Binding-site contacts:
Ligand atom C1 contacts residue CYS576 of chain 1.D at 3.7 Å (hydrophobic).
Ligand atom FE contacts residue CYS79 of chain 1.D at 2.1 Å.
Ligand atom N1 contacts residue PRO531 of chain 1.D at 3.5 Å.
Ligand atom C1 contacts residue NI1 of chain 1.Z at 3.6 Å.
Ligand atom O3 contacts residue LEU512 of chain 1.D at 3.5 Å.
Ligand atom C2 contacts residue CYS79 of chain 1.D at 3.0 Å (hydrophobic).
Ligand atom C3 contacts residue ALA507 of chain 1.D at 3.7 Å (hydrophobic).
Ligand atom C3 contacts residue CYS79 of chain 1.D at 3.1 Å (hydrophobic).
Ligand atom N1 contacts residue CYS579 of chain 1.D at 3.5 Å.
Ligand atom C1 contacts residue ARG509 of chain 1.D at 3.5 Å.
Ligand atom FE contacts residue CYS576 of chain 1.D at 3.8 Å.
Ligand atom C1 contacts residue VAL530 of chain 1.D at 3.7 Å (hydrophobic).
Ligand atom C2 contacts residue NI1 of chain 1.Z at 3.8 Å.
Ligand atom C1 contacts residue CYS79 of chain 1.D at 4.0 Å (hydrophobic).
Ligand atom C2 contacts residue ARG509 of chain 1.D at 3.4 Å.
Ligand atom C3 contacts residue PRO531 of chain 1.D at 4.1 Å (hydrophobic).
Ligand atom N1 contacts residue ARG509 of chain 1.D at 3.6 Å.
Ligand atom N1 contacts residue CYS576 of chain 1.D at 3.7 Å.
Ligand atom C1 contacts residue CYS579 of chain 1.D at 3.0 Å (hydrophobic).
Ligand atom C2 contacts residue ALA507 of chain 1.D at 3.6 Å (hydrophobic).
Ligand atom FE contacts residue CYS579 of chain 1.D at 2.3 Å.
Ligand atom O3 contacts residue HIS83 of chain 1.D at 3.4 Å (h-bond).
Ligand atom C3 contacts residue CYS579 of chain 1.D at 2.6 Å (hydrophobic).
Ligand atom C3 contacts residue VAL530 of chain 1.D at 3.5 Å (hydrophobic).
Ligand atom O3 contacts residue PRO531 of chain 1.D at 3.6 Å.
Ligand atom N2 contacts residue PRO508 of chain 1.D at 3.2 Å (h-bond).
Ligand atom N2 contacts residue ALA507 of chain 1.D at 3.3 Å.
Ligand atom O3 contacts residue VAL530 of chain 1.D at 3.2 Å.
Ligand atom N1 contacts residue THR532 of chain 1.D at 3.0 Å (h-bond).
Ligand atom C3 contacts residue HIS83 of chain 1.D at 3.6 Å.
Ligand atom N2 contacts residue ARG509 of chain 1.D at 2.9 Å (salt-bridge).
Ligand atom N1 contacts residue VAL530 of chain 1.D at 3.7 Å.
Ligand atom N2 contacts residue CYS79 of chain 1.D at 3.5 Å.
Ligand atom O3 contacts residue CYS79 of chain 1.D at 4.0 Å.
Ligand atom C1 contacts residue THR532 of chain 1.D at 4.0 Å.
Ligand atom C3 contacts residue VAL82 of chain 1.D at 3.8 Å (hydrophobic).
Ligand atom O3 contacts residue CYS579 of chain 1.D at 3.4 Å (h-bond).
Ligand atom O3 contacts residue VAL82 of chain 1.D at 3.6 Å.
Ligand atom O3 contacts residue ALA507 of chain 1.D at 3.4 Å.
Ligand atom FE contacts residue NI1 of chain 1.Z at 2.5 Å.

A small-molecule ligand and the protein it binds are described below.
Small molecule (SMILES): N#C[Fe](=C=O)C#N

Sequence of chain 1.D:
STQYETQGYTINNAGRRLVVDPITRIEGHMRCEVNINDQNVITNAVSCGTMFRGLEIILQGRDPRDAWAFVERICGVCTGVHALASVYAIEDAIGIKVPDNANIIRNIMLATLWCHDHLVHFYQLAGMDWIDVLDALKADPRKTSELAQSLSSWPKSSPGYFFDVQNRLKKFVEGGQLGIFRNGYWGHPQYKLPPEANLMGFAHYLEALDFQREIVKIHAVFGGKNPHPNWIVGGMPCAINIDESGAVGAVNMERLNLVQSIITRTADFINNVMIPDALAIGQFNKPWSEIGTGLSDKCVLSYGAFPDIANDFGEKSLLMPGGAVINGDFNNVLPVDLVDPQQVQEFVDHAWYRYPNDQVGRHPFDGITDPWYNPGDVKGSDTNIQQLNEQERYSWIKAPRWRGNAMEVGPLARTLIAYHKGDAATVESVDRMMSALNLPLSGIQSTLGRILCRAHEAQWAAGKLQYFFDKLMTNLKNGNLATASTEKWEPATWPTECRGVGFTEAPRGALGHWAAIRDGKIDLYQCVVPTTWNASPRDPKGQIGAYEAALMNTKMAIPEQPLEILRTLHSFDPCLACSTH